Sequence of chain 1.A:
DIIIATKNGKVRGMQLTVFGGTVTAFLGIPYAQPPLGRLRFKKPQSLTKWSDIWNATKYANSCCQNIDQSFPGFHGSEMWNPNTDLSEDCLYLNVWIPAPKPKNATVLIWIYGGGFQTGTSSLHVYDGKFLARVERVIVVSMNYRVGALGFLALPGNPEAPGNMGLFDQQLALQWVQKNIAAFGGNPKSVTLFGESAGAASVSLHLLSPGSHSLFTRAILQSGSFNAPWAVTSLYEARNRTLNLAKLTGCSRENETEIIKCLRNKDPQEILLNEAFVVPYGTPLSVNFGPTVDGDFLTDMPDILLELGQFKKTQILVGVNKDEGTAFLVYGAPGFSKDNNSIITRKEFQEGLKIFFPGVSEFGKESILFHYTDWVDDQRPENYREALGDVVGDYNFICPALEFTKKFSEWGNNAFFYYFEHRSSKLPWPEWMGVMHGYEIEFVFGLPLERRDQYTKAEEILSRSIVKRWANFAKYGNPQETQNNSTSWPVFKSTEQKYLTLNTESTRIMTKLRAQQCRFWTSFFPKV

Binding-site contacts:
Ligand atom O3 contacts residue SER198 of chain 1.A at 2.5 Å (h-bond).
Ligand atom P contacts residue GLY117 of chain 1.A at 3.9 Å.
Ligand atom N contacts residue SER198 of chain 1.A at 2.7 Å (h-bond).
Ligand atom O2 contacts residue ALA199 of chain 1.A at 2.8 Å (h-bond).
Ligand atom P contacts residue SER198 of chain 1.A at 1.6 Å.
Ligand atom N contacts residue GLY117 of chain 1.A at 4.4 Å.
Ligand atom O2 contacts residue GLY117 of chain 1.A at 2.7 Å (h-bond).
Ligand atom O2 contacts residue SER198 of chain 1.A at 2.5 Å (h-bond).
Ligand atom N contacts residue PHE398 of chain 1.A at 3.8 Å.
Ligand atom C2 contacts residue GLY117 of chain 1.A at 4.2 Å.
Ligand atom C3 contacts residue PHE398 of chain 1.A at 4.5 Å (hydrophobic).
Ligand atom C3 contacts residue LEU286 of chain 1.A at 4.2 Å (hydrophobic).
Ligand atom O2 contacts residue GLY116 of chain 1.A at 3.1 Å (h-bond).
Ligand atom C3 contacts residue TRP231 of chain 1.A at 4.4 Å (hydrophobic).
Ligand atom P contacts residue HIS438 of chain 1.A at 3.7 Å.
Ligand atom C3 contacts residue GLY117 of chain 1.A at 4.0 Å.
Ligand atom O3 contacts residue HIS438 of chain 1.A at 2.8 Å (h-bond).
Ligand atom C4 contacts residue GLY117 of chain 1.A at 4.0 Å.
Ligand atom C4 contacts residue VAL288 of chain 1.A at 3.7 Å (hydrophobic).
Ligand atom O3 contacts residue GLY117 of chain 1.A at 4.5 Å.
Ligand atom C1 contacts residue SER198 of chain 1.A at 3.8 Å.
Ligand atom P contacts residue GLY116 of chain 1.A at 4.3 Å.
Ligand atom O2 contacts residue GLY115 of chain 1.A at 4.0 Å.
Ligand atom C4 contacts residue LEU286 of chain 1.A at 3.9 Å (hydrophobic).
Ligand atom C4 contacts residue TRP231 of chain 1.A at 3.7 Å (hydrophobic).
Ligand atom N contacts residue ALA199 of chain 1.A at 4.2 Å.
Ligand atom C1 contacts residue GLY116 of chain 1.A at 4.1 Å.
Ligand atom C2 contacts residue PHE329 of chain 1.A at 3.9 Å (hydrophobic).
Ligand atom C1 contacts residue GLY117 of chain 1.A at 4.0 Å.
Ligand atom P contacts residue ALA199 of chain 1.A at 3.4 Å.
Ligand atom C1 contacts residue HIS438 of chain 1.A at 3.7 Å.
Ligand atom C3 contacts residue SER198 of chain 1.A at 3.9 Å.
Ligand atom N contacts residue TRP231 of chain 1.A at 3.7 Å.

The small molecule below binds the protein below.
Small molecule (SMILES): CCN[P](=O)(O)OCC